Binding-site contacts:
Ligand atom C1 contacts residue ASN14 of chain 1.Q at 1.4 Å.
Ligand atom C4 contacts residue ASN14 of chain 1.Q at 4.2 Å.
Ligand atom O7 contacts residue GLY10 of chain 1.Q at 4.0 Å.
Ligand atom C8 contacts residue GLY10 of chain 1.Q at 3.7 Å.
Ligand atom N2 contacts residue GLY10 of chain 1.Q at 4.3 Å.
Ligand atom C7 contacts residue ASN14 of chain 1.Q at 3.9 Å.
Ligand atom C7 contacts residue SER42 of chain 1.Q at 4.3 Å.
Ligand atom C2 contacts residue SER42 of chain 1.Q at 4.5 Å.
Ligand atom N2 contacts residue ASN14 of chain 1.Q at 2.9 Å (h-bond).
Ligand atom C7 contacts residue PHE9 of chain 1.Q at 4.3 Å (hydrophobic).
Ligand atom C3 contacts residue SER42 of chain 1.Q at 3.6 Å.
Ligand atom O4 contacts residue SER42 of chain 1.Q at 4.0 Å.
Ligand atom O6 contacts residue ASN14 of chain 1.Q at 4.5 Å.
Ligand atom C5 contacts residue ASN14 of chain 1.Q at 3.6 Å.
Ligand atom O7 contacts residue ASN14 of chain 1.Q at 4.5 Å.
Ligand atom C8 contacts residue LEU39 of chain 1.Q at 4.0 Å (hydrophobic).
Ligand atom O5 contacts residue ASN14 of chain 1.Q at 2.3 Å (h-bond).
Ligand atom C8 contacts residue PHE13 of chain 1.Q at 4.0 Å (hydrophobic).
Ligand atom C2 contacts residue ASN14 of chain 1.Q at 2.5 Å.
Ligand atom C7 contacts residue GLY10 of chain 1.Q at 3.9 Å.
Ligand atom C8 contacts residue PHE9 of chain 1.Q at 3.4 Å (hydrophobic).
Ligand atom N2 contacts residue SER42 of chain 1.Q at 4.0 Å.
Ligand atom O3 contacts residue SER42 of chain 1.Q at 3.3 Å (h-bond).
Ligand atom C3 contacts residue ASN14 of chain 1.Q at 3.8 Å.

This protein binds this small molecule.
Small molecule (SMILES): CC(=O)N[C@@H]1[C@@H](O)[C@H](O)[C@@H](CO)O[C@H]1O

Sequence of chain 1.Q:
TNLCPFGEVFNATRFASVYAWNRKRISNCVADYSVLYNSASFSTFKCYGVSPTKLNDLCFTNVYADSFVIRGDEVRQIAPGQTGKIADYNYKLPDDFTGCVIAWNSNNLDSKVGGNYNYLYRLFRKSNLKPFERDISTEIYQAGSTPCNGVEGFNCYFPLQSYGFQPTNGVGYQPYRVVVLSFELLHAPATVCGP